This small molecule binds to this protein.
Small molecule (SMILES): Cc1cc(CCCCCOc2ccc(C3=NCCO3)cc2)on1

Sequence of chain 58.A:
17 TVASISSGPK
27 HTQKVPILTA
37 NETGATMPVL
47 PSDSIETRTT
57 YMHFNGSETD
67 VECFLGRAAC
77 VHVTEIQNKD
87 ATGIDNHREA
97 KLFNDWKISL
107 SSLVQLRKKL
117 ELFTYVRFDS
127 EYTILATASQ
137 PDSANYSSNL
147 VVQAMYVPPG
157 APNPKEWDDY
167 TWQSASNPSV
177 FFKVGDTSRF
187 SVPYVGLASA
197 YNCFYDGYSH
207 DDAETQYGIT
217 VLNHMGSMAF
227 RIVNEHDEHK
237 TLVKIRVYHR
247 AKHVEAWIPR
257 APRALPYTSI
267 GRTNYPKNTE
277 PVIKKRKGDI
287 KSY

Sequence of chain 58.C:
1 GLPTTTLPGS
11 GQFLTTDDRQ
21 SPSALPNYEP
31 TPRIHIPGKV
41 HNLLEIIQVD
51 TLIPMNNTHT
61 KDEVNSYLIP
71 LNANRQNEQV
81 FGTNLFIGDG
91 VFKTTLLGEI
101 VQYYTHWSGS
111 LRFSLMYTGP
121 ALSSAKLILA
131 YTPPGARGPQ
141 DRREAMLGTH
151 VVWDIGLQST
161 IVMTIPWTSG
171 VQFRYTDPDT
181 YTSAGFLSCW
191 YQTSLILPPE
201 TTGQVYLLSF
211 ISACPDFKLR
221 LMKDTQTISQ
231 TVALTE

Binding-site contacts:
Ligand atom C4C contacts residue VAL191 of chain 58.A at 3.0 Å (hydrophobic).
Ligand atom C5A contacts residue PHE186 of chain 58.A at 3.5 Å (hydrophobic).
Ligand atom C3B contacts residue VAL188 of chain 58.A at 3.8 Å (hydrophobic).
Ligand atom C2A contacts residue PHE186 of chain 58.A at 3.3 Å (hydrophobic).
Ligand atom C1B contacts residue ILE104 of chain 58.A at 4.0 Å (hydrophobic).
Ligand atom C4 contacts residue TYR197 of chain 58.A at 3.8 Å (hydrophobic).
Ligand atom C3B contacts residue TYR152 of chain 58.A at 3.7 Å (hydrophobic).
Ligand atom N3A contacts residue TYR152 of chain 58.A at 3.5 Å.
Ligand atom O1 contacts residue LEU106 of chain 58.A at 3.8 Å.
Ligand atom N2 contacts residue LEU106 of chain 58.A at 3.8 Å.
Ligand atom C6B contacts residue ILE104 of chain 58.A at 3.6 Å (hydrophobic).
Ligand atom C2A contacts residue TYR152 of chain 58.A at 3.6 Å (hydrophobic).
Ligand atom C4C contacts residue VAL188 of chain 58.A at 3.7 Å (hydrophobic).
Ligand atom C1C contacts residue LEU106 of chain 58.A at 3.8 Å (hydrophobic).
Ligand atom C5B contacts residue MET224 of chain 58.A at 3.8 Å (hydrophobic).
Ligand atom O1A contacts residue PHE186 of chain 58.A at 3.0 Å.
Ligand atom C3C contacts residue TYR128 of chain 58.A at 3.4 Å (hydrophobic).
Ligand atom N3A contacts residue PHE186 of chain 58.A at 4.0 Å.
Ligand atom C4B contacts residue PHE186 of chain 58.A at 3.6 Å (hydrophobic).
Ligand atom C5C contacts residue VAL191 of chain 58.A at 3.8 Å (hydrophobic).
Ligand atom O1B contacts residue ILE104 of chain 58.A at 3.9 Å.
Ligand atom C2B contacts residue VAL188 of chain 58.A at 3.5 Å (hydrophobic).
Ligand atom C6B contacts residue TYR128 of chain 58.A at 3.3 Å (hydrophobic).
Ligand atom C5A contacts residue VAL176 of chain 58.A at 3.6 Å (hydrophobic).
Ligand atom C5A contacts residue ALA150 of chain 58.A at 3.6 Å (hydrophobic).
Ligand atom C5 contacts residue LEU106 of chain 58.A at 3.8 Å (hydrophobic).
Ligand atom C1B contacts residue VAL188 of chain 58.A at 3.8 Å (hydrophobic).
Ligand atom C1C contacts residue TYR128 of chain 58.A at 3.7 Å (hydrophobic).
Ligand atom C5B contacts residue PHE186 of chain 58.A at 3.9 Å (hydrophobic).
Ligand atom C4B contacts residue TYR152 of chain 58.A at 3.8 Å (hydrophobic).
Ligand atom C2C contacts residue TYR197 of chain 58.A at 3.7 Å (hydrophobic).
Ligand atom C4 contacts residue LEU106 of chain 58.A at 3.9 Å (hydrophobic).
Ligand atom N3A contacts residue PRO174 of chain 58.A at 3.7 Å.
Ligand atom C5B contacts residue TYR128 of chain 58.A at 4.0 Å (hydrophobic).
Ligand atom O1 contacts residue MET221 of chain 58.A at 3.9 Å.
Ligand atom N3A contacts residue ALA24 of chain 58.C at 3.8 Å.
Ligand atom C4A contacts residue PRO174 of chain 58.A at 3.1 Å (hydrophobic).
Ligand atom C2C contacts residue MET221 of chain 58.A at 4.0 Å (hydrophobic).
Ligand atom C1B contacts residue TYR128 of chain 58.A at 3.6 Å (hydrophobic).
Ligand atom O1B contacts residue TYR128 of chain 58.A at 3.4 Å (h-bond).